This small molecule binds to this protein.
Small molecule (SMILES): CC(C)(C#Cc1ccc(-c2ccc(Cl)c3c(NS(C)(=O)=O)nn(CC(F)(F)F)c23)c([C@H](Cc2cc(F)cc(F)c2)NC(=O)Cn2nc(C(F)(F)F)c3c2CCCC3)n1)S(C)(=O)=O

Sequence of chain 1.A:
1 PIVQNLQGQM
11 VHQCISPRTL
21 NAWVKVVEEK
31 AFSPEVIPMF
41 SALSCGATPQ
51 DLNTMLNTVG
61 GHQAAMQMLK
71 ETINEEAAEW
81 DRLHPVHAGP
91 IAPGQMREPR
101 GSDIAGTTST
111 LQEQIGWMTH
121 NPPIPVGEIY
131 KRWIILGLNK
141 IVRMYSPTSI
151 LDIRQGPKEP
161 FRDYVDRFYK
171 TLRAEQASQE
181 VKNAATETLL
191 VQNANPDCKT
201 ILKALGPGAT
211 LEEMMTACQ

Sequence of chain 2.B:
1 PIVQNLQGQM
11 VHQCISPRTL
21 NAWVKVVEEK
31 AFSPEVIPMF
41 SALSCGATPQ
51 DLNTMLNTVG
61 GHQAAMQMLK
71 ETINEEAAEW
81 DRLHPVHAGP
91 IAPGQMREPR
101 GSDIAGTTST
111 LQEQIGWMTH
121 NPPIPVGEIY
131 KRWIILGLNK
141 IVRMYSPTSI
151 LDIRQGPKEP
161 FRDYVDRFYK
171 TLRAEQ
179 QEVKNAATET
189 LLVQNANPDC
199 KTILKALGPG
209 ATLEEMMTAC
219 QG

Binding-site contacts:
Ligand atom O62 contacts residue ILE37 of chain 1.A at 3.3 Å.
Ligand atom C38 contacts residue MET66 of chain 2.B at 3.2 Å (hydrophobic).
Ligand atom O23 contacts residue GLN179 of chain 1.A at 2.4 Å (h-bond).
Ligand atom F17 contacts residue GLN179 of chain 1.A at 3.0 Å.
Ligand atom C39 contacts residue LYS70 of chain 2.B at 3.4 Å.
Ligand atom C08 contacts residue ASN53 of chain 2.B at 3.5 Å.
Ligand atom F57 contacts residue ARG173 of chain 1.A at 3.3 Å.
Ligand atom C28 contacts residue TYR130 of chain 2.B at 3.2 Å (hydrophobic).
Ligand atom O23 contacts residue LYS70 of chain 2.B at 3.1 Å (salt-bridge).
Ligand atom F16 contacts residue THR107 of chain 2.B at 3.4 Å.
Ligand atom C01 contacts residue ASN57 of chain 2.B at 3.5 Å.
Ligand atom C04 contacts residue ASN57 of chain 2.B at 3.2 Å.
Ligand atom C11 contacts residue THR107 of chain 2.B at 3.5 Å.
Ligand atom C52 contacts residue GLN63 of chain 2.B at 3.3 Å.
Ligand atom C06 contacts residue ASN57 of chain 2.B at 3.3 Å.
Ligand atom CL27 contacts residue ILE73 of chain 2.B at 3.5 Å.
Ligand atom N31 contacts residue ASN57 of chain 2.B at 2.8 Å (h-bond).
Ligand atom N42 contacts residue ASN57 of chain 2.B at 2.5 Å (h-bond).
Ligand atom C05 contacts residue ASN57 of chain 2.B at 3.0 Å.
Ligand atom C33 contacts residue ASN53 of chain 2.B at 3.4 Å.
Ligand atom C10 contacts residue THR107 of chain 2.B at 3.5 Å.
Ligand atom F40 contacts residue ILE73 of chain 2.B at 3.4 Å.
Ligand atom C53 contacts residue GLN67 of chain 2.B at 3.2 Å.
Ligand atom F58 contacts residue ARG173 of chain 1.A at 3.5 Å.
Ligand atom F37 contacts residue LEU56 of chain 2.B at 3.3 Å.
Ligand atom O44 contacts residue LYS70 of chain 2.B at 3.2 Å (salt-bridge).
Ligand atom F57 contacts residue TYR169 of chain 1.A at 3.3 Å.
Ligand atom C35 contacts residue ASN57 of chain 2.B at 3.2 Å.
Ligand atom C29 contacts residue ASN53 of chain 2.B at 3.2 Å.
Ligand atom F37 contacts residue MET66 of chain 2.B at 3.1 Å.
Ligand atom F40 contacts residue LEU69 of chain 2.B at 3.3 Å.
Ligand atom C32 contacts residue ASN57 of chain 2.B at 3.4 Å.
Ligand atom O24 contacts residue ASN74 of chain 2.B at 2.8 Å (h-bond).
Ligand atom C29 contacts residue TYR130 of chain 2.B at 3.3 Å (hydrophobic).
Ligand atom F40 contacts residue LYS70 of chain 2.B at 3.0 Å.
Ligand atom C33 contacts residue ASN57 of chain 2.B at 3.3 Å.
Ligand atom C54 contacts residue GLN67 of chain 2.B at 3.3 Å.
Ligand atom CL27 contacts residue ASN74 of chain 2.B at 3.0 Å.
Ligand atom F58 contacts residue LYS182 of chain 1.A at 3.0 Å.
Ligand atom C52 contacts residue MET66 of chain 2.B at 3.5 Å (hydrophobic).